Sequence of chain 10.A:
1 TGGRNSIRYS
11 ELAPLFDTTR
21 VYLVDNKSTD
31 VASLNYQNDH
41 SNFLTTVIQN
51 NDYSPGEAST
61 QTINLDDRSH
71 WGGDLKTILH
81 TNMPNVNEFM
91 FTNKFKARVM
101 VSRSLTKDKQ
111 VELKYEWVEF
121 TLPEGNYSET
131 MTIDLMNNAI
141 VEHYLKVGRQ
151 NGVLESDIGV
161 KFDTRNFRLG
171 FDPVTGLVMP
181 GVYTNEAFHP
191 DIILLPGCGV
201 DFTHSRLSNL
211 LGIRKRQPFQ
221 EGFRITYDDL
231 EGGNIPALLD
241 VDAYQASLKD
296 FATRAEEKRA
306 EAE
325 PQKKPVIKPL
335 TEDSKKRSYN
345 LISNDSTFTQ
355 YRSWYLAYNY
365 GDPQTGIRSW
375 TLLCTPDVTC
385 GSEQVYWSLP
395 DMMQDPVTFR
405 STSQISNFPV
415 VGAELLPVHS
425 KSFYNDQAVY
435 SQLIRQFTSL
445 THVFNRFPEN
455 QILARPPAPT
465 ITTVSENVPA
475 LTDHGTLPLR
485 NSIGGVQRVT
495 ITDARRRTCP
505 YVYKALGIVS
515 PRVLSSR

This small molecule binds to this protein.
Small molecule (SMILES): CCCCCCCCCCCC[N+](C)(C)CCCS(=O)(=O)O

Binding-site contacts:
Ligand atom O2S contacts residue LYS215 of chain 10.A at 3.1 Å (salt-bridge).
Ligand atom S1 contacts residue GLY222 of chain 10.A at 3.8 Å.
Ligand atom N1 contacts residue TRP374 of chain 10.A at 3.5 Å.
Ligand atom C1 contacts residue ARG224 of chain 10.A at 4.1 Å.
Ligand atom S1 contacts residue TRP374 of chain 10.A at 4.4 Å.
Ligand atom C3 contacts residue TRP374 of chain 10.A at 4.0 Å (hydrophobic).
Ligand atom C1 contacts residue TRP374 of chain 10.A at 3.3 Å (hydrophobic).
Ligand atom O1S contacts residue GLY222 of chain 10.A at 3.0 Å (h-bond).
Ligand atom O1S contacts residue LYS215 of chain 10.A at 3.9 Å.
Ligand atom S1 contacts residue LYS215 of chain 10.A at 4.1 Å.
Ligand atom O1S contacts residue ARG224 of chain 10.A at 2.9 Å (salt-bridge).
Ligand atom C2 contacts residue TRP374 of chain 10.A at 4.0 Å (hydrophobic).
Ligand atom C3 contacts residue ASP229 of chain 10.A at 4.4 Å.
Ligand atom O3S contacts residue ARG224 of chain 10.A at 3.8 Å.
Ligand atom O1S contacts residue PHE223 of chain 10.A at 3.2 Å.
Ligand atom S1 contacts residue ARG224 of chain 10.A at 4.0 Å.
Ligand atom C2 contacts residue ARG224 of chain 10.A at 4.0 Å.
Ligand atom O1S contacts residue TRP374 of chain 10.A at 4.0 Å.
Ligand atom O2S contacts residue GLY222 of chain 10.A at 3.4 Å (h-bond).